Sequence of chain 1.D:
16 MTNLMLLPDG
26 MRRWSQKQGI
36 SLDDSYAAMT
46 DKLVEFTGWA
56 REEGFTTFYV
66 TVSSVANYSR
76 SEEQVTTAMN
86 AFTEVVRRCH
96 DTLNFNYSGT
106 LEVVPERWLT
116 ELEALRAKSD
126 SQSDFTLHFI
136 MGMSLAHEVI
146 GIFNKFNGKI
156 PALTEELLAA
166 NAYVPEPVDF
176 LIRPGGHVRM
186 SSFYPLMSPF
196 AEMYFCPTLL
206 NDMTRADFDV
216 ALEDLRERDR

Binding-site contacts:
Ligand atom C9 contacts residue GLN79 of chain 1.D at 3.9 Å.
Ligand atom C1 contacts residue MET26 of chain 1.D at 4.0 Å (hydrophobic).
Ligand atom O2A contacts residue ARG27 of chain 1.D at 3.1 Å (salt-bridge).
Ligand atom O1A contacts residue ARG75 of chain 1.D at 3.2 Å (salt-bridge).
Ligand atom PB contacts residue MET26 of chain 1.D at 3.9 Å.
Ligand atom O2B contacts residue ARG27 of chain 1.D at 3.1 Å (salt-bridge).
Ligand atom C4 contacts residue VAL67 of chain 1.D at 3.9 Å (hydrophobic).
Ligand atom C10 contacts residue TYR73 of chain 1.D at 3.8 Å (hydrophobic).
Ligand atom C7 contacts residue ALA83 of chain 1.D at 3.9 Å (hydrophobic).
Ligand atom C6 contacts residue ARG75 of chain 1.D at 3.8 Å.
Ligand atom C3 contacts residue TYR41 of chain 1.D at 3.6 Å (hydrophobic).
Ligand atom C2 contacts residue TYR41 of chain 1.D at 3.1 Å (hydrophobic).
Ligand atom C8 contacts residue ASN72 of chain 1.D at 3.9 Å.
Ligand atom C10 contacts residue SER68 of chain 1.D at 3.9 Å.
Ligand atom O1B contacts residue GLY25 of chain 1.D at 3.2 Å.
Ligand atom O3B contacts residue ARG27 of chain 1.D at 2.6 Å (salt-bridge).
Ligand atom O3A contacts residue GLY25 of chain 1.D at 3.2 Å (h-bond).
Ligand atom C9 contacts residue VAL80 of chain 1.D at 3.9 Å (hydrophobic).
Ligand atom O1 contacts residue TYR41 of chain 1.D at 3.9 Å.
Ligand atom C4 contacts residue PRO23 of chain 1.D at 3.5 Å (hydrophobic).
Ligand atom C1 contacts residue ASP24 of chain 1.D at 3.9 Å.
Ligand atom O3A contacts residue ASP24 of chain 1.D at 3.1 Å (salt-bridge).
Ligand atom C8 contacts residue ALA83 of chain 1.D at 3.6 Å (hydrophobic).
Ligand atom C9 contacts residue ALA83 of chain 1.D at 3.5 Å (hydrophobic).
Ligand atom O3B contacts residue MET26 of chain 1.D at 2.9 Å (h-bond).
Ligand atom O1 contacts residue GLY25 of chain 1.D at 3.7 Å.
Ligand atom O2A contacts residue MET26 of chain 1.D at 3.9 Å.
Ligand atom PB contacts residue ARG27 of chain 1.D at 3.9 Å.
Ligand atom C7 contacts residue SER68 of chain 1.D at 3.8 Å.
Ligand atom O1B contacts residue ARG28 of chain 1.D at 3.9 Å.
Ligand atom O3B contacts residue ARG28 of chain 1.D at 2.6 Å (salt-bridge).
Ligand atom PB contacts residue ARG28 of chain 1.D at 3.8 Å.
Ligand atom PA contacts residue MET26 of chain 1.D at 3.9 Å.
Ligand atom O3A contacts residue MET26 of chain 1.D at 3.8 Å.
Ligand atom PB contacts residue GLY25 of chain 1.D at 3.5 Å.
Ligand atom C5 contacts residue TYR41 of chain 1.D at 3.5 Å (hydrophobic).
Ligand atom O1 contacts residue MET26 of chain 1.D at 3.4 Å (h-bond).
Ligand atom C7 contacts residue ASN72 of chain 1.D at 3.8 Å.
Ligand atom O3B contacts residue GLY25 of chain 1.D at 3.0 Å.
Ligand atom C5 contacts residue ALA83 of chain 1.D at 4.0 Å (hydrophobic).

The protein below binds the small molecule below.
Small molecule (SMILES): CC(C)=CCC/C(C)=C/CO[P](=O)(O)OP(=O)(O)O